The small molecule below binds the protein below.
Small molecule (SMILES): CC(=O)N[C@@H]1[C@@H](O)[C@H](O)[C@@H](CO)O[C@@H]1O

Sequence of chain 1.E:
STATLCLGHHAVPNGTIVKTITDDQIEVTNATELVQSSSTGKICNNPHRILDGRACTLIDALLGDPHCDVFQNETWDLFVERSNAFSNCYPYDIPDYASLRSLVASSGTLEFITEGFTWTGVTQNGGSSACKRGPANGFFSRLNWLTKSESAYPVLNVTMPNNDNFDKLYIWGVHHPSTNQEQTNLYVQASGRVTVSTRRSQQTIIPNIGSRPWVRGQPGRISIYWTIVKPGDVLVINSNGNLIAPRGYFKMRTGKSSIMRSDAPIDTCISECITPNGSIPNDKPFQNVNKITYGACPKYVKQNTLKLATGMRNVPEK

Binding-site contacts:
Ligand atom C1 contacts residue ASN81 of chain 1.E at 2.6 Å.
Ligand atom O7 contacts residue ASN81 of chain 1.E at 2.8 Å (h-bond).
Ligand atom C7 contacts residue ASN81 of chain 1.E at 2.7 Å.
Ligand atom O5 contacts residue ASN81 of chain 1.E at 3.7 Å.
Ligand atom C2 contacts residue ASN81 of chain 1.E at 3.2 Å.
Ligand atom C8 contacts residue GLN80 of chain 1.E at 3.3 Å.
Ligand atom C8 contacts residue ASN81 of chain 1.E at 3.0 Å.
Ligand atom O6 contacts residue GLU119 of chain 1.E at 3.7 Å.
Ligand atom O1 contacts residue PHE120 of chain 1.E at 3.0 Å (h-bond).
Ligand atom O6 contacts residue ILE121 of chain 1.E at 4.4 Å.
Ligand atom C8 contacts residue ARG150 of chain 1.E at 3.6 Å.
Ligand atom O1 contacts residue ASN81 of chain 1.E at 2.6 Å (h-bond).
Ligand atom C1 contacts residue PHE120 of chain 1.E at 4.3 Å (hydrophobic).
Ligand atom O1 contacts residue GLU119 of chain 1.E at 4.4 Å.
Ligand atom N2 contacts residue ASN81 of chain 1.E at 3.2 Å (h-bond).